Binding-site contacts:
Ligand atom O01 contacts residue ASN51 of chain 1.A at 3.6 Å.
Ligand atom O18 contacts residue TRP100 of chain 1.A at 3.6 Å.
Ligand atom C13 contacts residue PRO52 of chain 1.A at 3.7 Å (hydrophobic).
Ligand atom O01 contacts residue TRP80 of chain 1.A at 3.6 Å.
Ligand atom C4 contacts residue TRP86 of chain 1.A at 3.9 Å (hydrophobic).
Ligand atom C04 contacts residue TRP86 of chain 1.A at 3.6 Å (hydrophobic).
Ligand atom C3 contacts residue ASN51 of chain 1.A at 3.3 Å.
Ligand atom C02 contacts residue PHE78 of chain 1.A at 3.7 Å (hydrophobic).
Ligand atom O05 contacts residue TRP80 of chain 1.A at 3.1 Å (h-bond).
Ligand atom C04 contacts residue TRP80 of chain 1.A at 3.4 Å (hydrophobic).
Ligand atom C08 contacts residue TRP100 of chain 1.A at 4.1 Å (hydrophobic).
Ligand atom N09 contacts residue ASN51 of chain 1.A at 3.8 Å.
Ligand atom C4 contacts residue PRO52 of chain 1.A at 3.8 Å (hydrophobic).
Ligand atom C06 contacts residue TRP100 of chain 1.A at 3.5 Å (hydrophobic).
Ligand atom C02 contacts residue TRP80 of chain 1.A at 3.4 Å (hydrophobic).
Ligand atom C12 contacts residue PRO52 of chain 1.A at 3.9 Å (hydrophobic).
Ligand atom C19 contacts residue ASN51 of chain 1.A at 3.4 Å.
Ligand atom O16 contacts residue TRP86 of chain 1.A at 3.2 Å.
Ligand atom C06 contacts residue TRP86 of chain 1.A at 3.5 Å (hydrophobic).
Ligand atom C06 contacts residue TYR102 of chain 1.A at 3.5 Å (hydrophobic).
Ligand atom O01 contacts residue PRO52 of chain 1.A at 3.4 Å.
Ligand atom C08 contacts residue TRP80 of chain 1.A at 3.8 Å (hydrophobic).
Ligand atom C07 contacts residue TRP86 of chain 1.A at 3.4 Å (hydrophobic).
Ligand atom C14 contacts residue PRO52 of chain 1.A at 4.0 Å (hydrophobic).
Ligand atom O18 contacts residue ASN51 of chain 1.A at 3.0 Å (h-bond).
Ligand atom C04 contacts residue PHE78 of chain 1.A at 3.8 Å (hydrophobic).
Ligand atom N03 contacts residue TRP80 of chain 1.A at 3.4 Å.
Ligand atom C04 contacts residue TYR102 of chain 1.A at 3.4 Å (hydrophobic).
Ligand atom O05 contacts residue PHE78 of chain 1.A at 3.8 Å.
Ligand atom O01 contacts residue PHE78 of chain 1.A at 3.5 Å.
Ligand atom O05 contacts residue SER79 of chain 1.A at 3.4 Å.
Ligand atom N03 contacts residue PHE78 of chain 1.A at 2.9 Å (h-bond).
Ligand atom C04 contacts residue SER79 of chain 1.A at 4.1 Å.
Ligand atom O16 contacts residue PHE78 of chain 1.A at 3.6 Å.
Ligand atom C06 contacts residue TRP80 of chain 1.A at 3.8 Å (hydrophobic).
Ligand atom O16 contacts residue GLU77 of chain 1.A at 3.9 Å.
Ligand atom O05 contacts residue TYR102 of chain 1.A at 2.8 Å (h-bond).
Ligand atom C07 contacts residue TRP100 of chain 1.A at 3.3 Å (hydrophobic).
Ligand atom C14 contacts residue ASN51 of chain 1.A at 3.6 Å.
Ligand atom O05 contacts residue TRP86 of chain 1.A at 3.6 Å.

Sequence of chain 1.A:
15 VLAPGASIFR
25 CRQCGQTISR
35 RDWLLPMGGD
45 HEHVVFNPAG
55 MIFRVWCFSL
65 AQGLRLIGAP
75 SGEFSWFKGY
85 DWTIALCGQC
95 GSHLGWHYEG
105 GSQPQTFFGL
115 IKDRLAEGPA

The small molecule below binds the protein below.
Small molecule (SMILES): O=C1CC[C@H](N2C(=O)c3ccccc3C2=O)C(=O)N1